Sequence of chain 1.G:
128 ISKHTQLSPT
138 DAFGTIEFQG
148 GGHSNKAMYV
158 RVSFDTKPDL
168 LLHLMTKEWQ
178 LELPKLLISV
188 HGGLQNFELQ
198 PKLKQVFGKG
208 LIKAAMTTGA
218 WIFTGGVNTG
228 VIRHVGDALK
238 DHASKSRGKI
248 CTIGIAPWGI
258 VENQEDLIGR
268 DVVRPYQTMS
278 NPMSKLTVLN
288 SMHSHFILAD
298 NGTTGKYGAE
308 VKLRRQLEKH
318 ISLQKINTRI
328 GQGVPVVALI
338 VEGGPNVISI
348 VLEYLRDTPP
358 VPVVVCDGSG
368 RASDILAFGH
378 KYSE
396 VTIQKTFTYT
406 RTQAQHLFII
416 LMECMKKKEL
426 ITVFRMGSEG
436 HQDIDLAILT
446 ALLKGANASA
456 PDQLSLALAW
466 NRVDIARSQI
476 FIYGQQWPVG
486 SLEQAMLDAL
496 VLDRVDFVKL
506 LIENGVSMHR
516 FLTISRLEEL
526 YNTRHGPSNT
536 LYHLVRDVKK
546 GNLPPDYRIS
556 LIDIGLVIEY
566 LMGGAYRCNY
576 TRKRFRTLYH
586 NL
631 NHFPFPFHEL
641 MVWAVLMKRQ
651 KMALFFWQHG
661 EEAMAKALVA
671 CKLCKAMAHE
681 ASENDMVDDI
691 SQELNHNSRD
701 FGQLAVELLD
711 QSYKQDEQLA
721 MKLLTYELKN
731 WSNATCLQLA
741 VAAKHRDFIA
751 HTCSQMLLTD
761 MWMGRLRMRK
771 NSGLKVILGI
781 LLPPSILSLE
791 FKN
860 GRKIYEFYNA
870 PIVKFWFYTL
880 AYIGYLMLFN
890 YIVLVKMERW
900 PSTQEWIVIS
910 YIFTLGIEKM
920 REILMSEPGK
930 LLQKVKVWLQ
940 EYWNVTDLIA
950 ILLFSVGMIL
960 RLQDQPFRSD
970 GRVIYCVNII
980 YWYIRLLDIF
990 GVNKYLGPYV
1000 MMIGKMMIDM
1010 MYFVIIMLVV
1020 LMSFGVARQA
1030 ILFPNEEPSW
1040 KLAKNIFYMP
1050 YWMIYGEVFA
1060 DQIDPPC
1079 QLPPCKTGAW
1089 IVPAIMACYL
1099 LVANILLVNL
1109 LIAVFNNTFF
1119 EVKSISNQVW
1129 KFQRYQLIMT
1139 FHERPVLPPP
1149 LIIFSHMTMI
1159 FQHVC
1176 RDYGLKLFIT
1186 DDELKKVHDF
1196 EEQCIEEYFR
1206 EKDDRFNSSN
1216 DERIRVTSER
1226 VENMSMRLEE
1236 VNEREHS

A small-molecule ligand and the protein it binds are described below.
Small molecule (SMILES): CCCCCCCC(=O)OC[C@H](COP(=O)(O)O[C@@H]1[C@H](O)[C@H](O)[C@@H](OP(=O)(O)O)[C@H](OP(=O)(O)O)[C@H]1O)OC(=O)CCCCCCC

Binding-site contacts:
Ligand atom C4A contacts residue SER772 of chain 1.G at 4.3 Å.
Ligand atom O1 contacts residue LYS993 of chain 1.G at 4.0 Å.
Ligand atom C1A contacts residue ASN992 of chain 1.G at 4.1 Å.
Ligand atom C8B contacts residue PHE989 of chain 1.G at 3.7 Å (hydrophobic).
Ligand atom C3B contacts residue TRP875 of chain 1.G at 4.1 Å (hydrophobic).
Ligand atom O1A contacts residue ASN992 of chain 1.G at 3.0 Å (h-bond).
Ligand atom C5B contacts residue PHE989 of chain 1.G at 4.1 Å (hydrophobic).
Ligand atom C6A contacts residue LEU774 of chain 1.G at 3.8 Å (hydrophobic).
Ligand atom O43 contacts residue LYS993 of chain 1.G at 3.3 Å.
Ligand atom O12 contacts residue SER772 of chain 1.G at 4.0 Å.
Ligand atom O3C contacts residue TRP875 of chain 1.G at 3.7 Å.
Ligand atom C5B contacts residue ILE988 of chain 1.G at 4.0 Å (hydrophobic).
Ligand atom C7B contacts residue ILE882 of chain 1.G at 4.4 Å (hydrophobic).
Ligand atom C2 contacts residue LYS993 of chain 1.G at 3.9 Å.
Ligand atom C6 contacts residue LYS993 of chain 1.G at 4.3 Å.
Ligand atom C1B contacts residue ASN992 of chain 1.G at 3.9 Å.
Ligand atom C2B contacts residue ASN992 of chain 1.G at 4.0 Å.
Ligand atom C3 contacts residue LYS993 of chain 1.G at 3.9 Å.
Ligand atom C6B contacts residue PHE989 of chain 1.G at 3.6 Å (hydrophobic).
Ligand atom C3C contacts residue ASN992 of chain 1.G at 4.4 Å.
Ligand atom O43 contacts residue TYR994 of chain 1.G at 4.2 Å.
Ligand atom C3B contacts residue PHE874 of chain 1.G at 4.5 Å (hydrophobic).
Ligand atom O3C contacts residue VAL991 of chain 1.G at 4.5 Å.
Ligand atom C7A contacts residue TRP875 of chain 1.G at 4.3 Å (hydrophobic).
Ligand atom O53 contacts residue LYS993 of chain 1.G at 4.3 Å.
Ligand atom C5A contacts residue LEU774 of chain 1.G at 4.5 Å (hydrophobic).
Ligand atom C2C contacts residue TRP875 of chain 1.G at 4.2 Å (hydrophobic).
Ligand atom C4B contacts residue PHE989 of chain 1.G at 4.2 Å (hydrophobic).
Ligand atom C1 contacts residue LYS993 of chain 1.G at 3.4 Å.
Ligand atom C3C contacts residue VAL991 of chain 1.G at 4.0 Å (hydrophobic).
Ligand atom C8B contacts residue ILE882 of chain 1.G at 4.4 Å (hydrophobic).
Ligand atom C7B contacts residue PHE989 of chain 1.G at 3.7 Å (hydrophobic).
Ligand atom C5 contacts residue LYS993 of chain 1.G at 4.3 Å.
Ligand atom O2C contacts residue TRP875 of chain 1.G at 4.3 Å.
Ligand atom C3C contacts residue TRP875 of chain 1.G at 4.5 Å (hydrophobic).
Ligand atom C8A contacts residue TRP875 of chain 1.G at 3.9 Å (hydrophobic).
Ligand atom O1B contacts residue ASN992 of chain 1.G at 3.0 Å (h-bond).
Ligand atom O51 contacts residue THR759 of chain 1.G at 4.4 Å.
Ligand atom C3B contacts residue ILE988 of chain 1.G at 3.9 Å (hydrophobic).
Ligand atom C2B contacts residue ILE988 of chain 1.G at 4.0 Å (hydrophobic).